Sequence of chain 1.B:
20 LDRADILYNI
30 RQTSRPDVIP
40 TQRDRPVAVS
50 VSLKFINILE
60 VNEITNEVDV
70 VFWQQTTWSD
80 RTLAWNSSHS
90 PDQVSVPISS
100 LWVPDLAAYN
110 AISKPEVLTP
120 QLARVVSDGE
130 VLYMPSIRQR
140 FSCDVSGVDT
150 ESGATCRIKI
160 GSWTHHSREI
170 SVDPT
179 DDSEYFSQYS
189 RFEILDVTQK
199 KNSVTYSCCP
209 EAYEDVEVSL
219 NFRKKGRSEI

Binding-site contacts:
Ligand atom O6 contacts residue SER87 of chain 1.B at 4.0 Å.
Ligand atom C6 contacts residue SER87 of chain 1.B at 3.6 Å.
Ligand atom C5 contacts residue ASN85 of chain 1.B at 3.7 Å.
Ligand atom C2 contacts residue ASN85 of chain 1.B at 2.4 Å.
Ligand atom N2 contacts residue ASN85 of chain 1.B at 3.0 Å (h-bond).
Ligand atom C5 contacts residue SER87 of chain 1.B at 3.7 Å.
Ligand atom C3 contacts residue ASN85 of chain 1.B at 3.8 Å.
Ligand atom O7 contacts residue ASN85 of chain 1.B at 3.8 Å.
Ligand atom C1 contacts residue SER87 of chain 1.B at 3.9 Å.
Ligand atom C4 contacts residue ASN85 of chain 1.B at 4.3 Å.
Ligand atom O5 contacts residue SER87 of chain 1.B at 3.1 Å (h-bond).
Ligand atom O5 contacts residue ASN85 of chain 1.B at 2.4 Å (h-bond).
Ligand atom C7 contacts residue ASN85 of chain 1.B at 3.7 Å.
Ligand atom C1 contacts residue ASN85 of chain 1.B at 1.4 Å.

A protein and the small-molecule ligand that binds it are described below.
Small molecule (SMILES): CC(=O)N[C@@H]1[C@@H](O)[C@H](O)[C@@H](CO)O[C@H]1O